A protein and the small-molecule ligand that binds it are described below.
Small molecule (SMILES): CC(=O)N[C@@H]1[C@@H](O)[C@H](O)[C@@H](CO)O[C@H]1O

Sequence of chain 3.A:
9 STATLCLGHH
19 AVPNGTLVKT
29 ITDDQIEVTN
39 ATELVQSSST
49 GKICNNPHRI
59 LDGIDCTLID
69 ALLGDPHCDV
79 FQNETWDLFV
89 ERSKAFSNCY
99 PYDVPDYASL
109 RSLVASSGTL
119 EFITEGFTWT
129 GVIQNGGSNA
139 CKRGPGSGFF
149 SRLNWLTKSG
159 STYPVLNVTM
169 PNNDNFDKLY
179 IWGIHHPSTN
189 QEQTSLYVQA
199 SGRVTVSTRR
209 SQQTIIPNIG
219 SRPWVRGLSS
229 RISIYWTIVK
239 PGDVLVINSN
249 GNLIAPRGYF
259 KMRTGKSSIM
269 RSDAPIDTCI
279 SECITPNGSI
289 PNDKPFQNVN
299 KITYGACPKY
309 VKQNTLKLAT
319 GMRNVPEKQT

Binding-site contacts:
Ligand atom O6 contacts residue THR318 of chain 3.A at 3.8 Å.
Ligand atom O6 contacts residue LEU52 of chain 3.B at 3.4 Å.
Ligand atom O5 contacts residue ASN38 of chain 3.A at 3.0 Å (h-bond).
Ligand atom C5 contacts residue ASN38 of chain 3.A at 4.0 Å.
Ligand atom C6 contacts residue THR318 of chain 3.A at 4.0 Å.
Ligand atom C7 contacts residue ASN38 of chain 3.A at 3.6 Å.
Ligand atom C6 contacts residue THR40 of chain 3.A at 4.5 Å.
Ligand atom O5 contacts residue THR318 of chain 3.A at 3.2 Å (h-bond).
Ligand atom C8 contacts residue ASN38 of chain 3.A at 3.9 Å.
Ligand atom C5 contacts residue THR318 of chain 3.A at 4.3 Å.
Ligand atom C6 contacts residue LEU52 of chain 3.B at 3.8 Å (hydrophobic).
Ligand atom C1 contacts residue ASN38 of chain 3.A at 2.6 Å.
Ligand atom O7 contacts residue ASN38 of chain 3.A at 4.1 Å.
Ligand atom C1 contacts residue THR318 of chain 3.A at 3.9 Å.
Ligand atom N2 contacts residue ASN38 of chain 3.A at 3.5 Å (h-bond).
Ligand atom C2 contacts residue ASN38 of chain 3.A at 4.0 Å.

Sequence of chain 3.B:
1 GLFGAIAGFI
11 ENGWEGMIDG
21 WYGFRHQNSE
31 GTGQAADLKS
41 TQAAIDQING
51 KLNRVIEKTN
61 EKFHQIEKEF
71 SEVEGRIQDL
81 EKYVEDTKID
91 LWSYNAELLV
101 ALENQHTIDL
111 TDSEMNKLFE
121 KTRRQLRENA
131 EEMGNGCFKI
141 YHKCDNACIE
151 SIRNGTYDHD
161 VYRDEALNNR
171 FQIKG